Binding-site contacts:
Ligand atom C7 contacts residue ARG293 of chain 1.A at 4.3 Å.
Ligand atom C1 contacts residue ASN79 of chain 1.A at 1.4 Å.
Ligand atom C7 contacts residue ASN79 of chain 1.A at 3.7 Å.
Ligand atom O7 contacts residue ARG293 of chain 1.A at 3.3 Å.
Ligand atom C4 contacts residue ASN79 of chain 1.A at 4.3 Å.
Ligand atom N2 contacts residue ASN79 of chain 1.A at 2.9 Å (h-bond).
Ligand atom C2 contacts residue ASN79 of chain 1.A at 2.5 Å.
Ligand atom C5 contacts residue ASN79 of chain 1.A at 3.8 Å.
Ligand atom O5 contacts residue ASN79 of chain 1.A at 2.4 Å (h-bond).
Ligand atom O7 contacts residue ASN79 of chain 1.A at 4.0 Å.
Ligand atom C3 contacts residue ASN79 of chain 1.A at 3.9 Å.

Sequence of chain 1.A:
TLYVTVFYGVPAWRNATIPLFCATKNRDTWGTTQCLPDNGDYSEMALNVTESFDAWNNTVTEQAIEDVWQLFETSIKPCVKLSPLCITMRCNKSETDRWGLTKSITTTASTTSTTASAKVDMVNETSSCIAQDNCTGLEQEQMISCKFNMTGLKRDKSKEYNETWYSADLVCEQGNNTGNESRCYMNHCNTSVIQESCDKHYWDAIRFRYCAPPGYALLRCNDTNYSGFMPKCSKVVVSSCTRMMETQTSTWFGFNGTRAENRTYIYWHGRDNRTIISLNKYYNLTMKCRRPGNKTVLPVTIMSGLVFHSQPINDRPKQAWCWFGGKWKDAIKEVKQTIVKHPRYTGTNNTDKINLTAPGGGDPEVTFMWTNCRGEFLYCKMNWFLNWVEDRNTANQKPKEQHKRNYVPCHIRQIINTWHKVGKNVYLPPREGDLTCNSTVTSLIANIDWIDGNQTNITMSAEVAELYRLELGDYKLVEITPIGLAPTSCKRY

The protein below binds the small molecule below.
Small molecule (SMILES): CC(=O)N[C@@H]1[C@@H](O)[C@H](O)[C@@H](CO)O[C@H]1O